Binding-site contacts:
Ligand atom N9 contacts residue TYR79 of chain 1.A at 3.5 Å.
Ligand atom C1 contacts residue ILE217 of chain 1.A at 4.0 Å (hydrophobic).
Ligand atom N8 contacts residue THR222 of chain 1.A at 4.0 Å.
Ligand atom F11 contacts residue ILE302 of chain 1.A at 3.1 Å.
Ligand atom C1 contacts residue ASP219 of chain 1.A at 3.2 Å.
Ligand atom F11 contacts residue ILE300 of chain 1.A at 3.3 Å.
Ligand atom C7 contacts residue ASP35 of chain 1.A at 3.6 Å.
Ligand atom C7 contacts residue ASP219 of chain 1.A at 3.7 Å.
Ligand atom C5 contacts residue TYR79 of chain 1.A at 4.5 Å (hydrophobic).
Ligand atom C10 contacts residue ILE300 of chain 1.A at 4.5 Å (hydrophobic).
Ligand atom C1 contacts residue PHE194 of chain 1.A at 4.1 Å (hydrophobic).
Ligand atom N9 contacts residue ASP35 of chain 1.A at 2.9 Å (salt-bridge).
Ligand atom N8 contacts residue SER38 of chain 1.A at 4.4 Å.
Ligand atom F11 contacts residue ILE304 of chain 1.A at 3.8 Å.
Ligand atom F13 contacts residue ILE302 of chain 1.A at 3.8 Å.
Ligand atom C1 contacts residue GLY37 of chain 1.A at 3.8 Å.
Ligand atom C2 contacts residue PHE194 of chain 1.A at 4.1 Å (hydrophobic).
Ligand atom C10 contacts residue ILE302 of chain 1.A at 4.0 Å (hydrophobic).
Ligand atom N9 contacts residue SER38 of chain 1.A at 3.7 Å.
Ligand atom C2 contacts residue ILE217 of chain 1.A at 3.9 Å (hydrophobic).
Ligand atom C2 contacts residue ASP219 of chain 1.A at 4.1 Å.
Ligand atom N8 contacts residue GLY37 of chain 1.A at 3.5 Å.
Ligand atom C6 contacts residue GLY37 of chain 1.A at 3.7 Å.
Ligand atom C2 contacts residue ILE304 of chain 1.A at 4.4 Å (hydrophobic).
Ligand atom N9 contacts residue GLY37 of chain 1.A at 3.5 Å (h-bond).
Ligand atom N8 contacts residue GLY221 of chain 1.A at 4.2 Å.
Ligand atom N8 contacts residue ASP35 of chain 1.A at 2.8 Å (salt-bridge).
Ligand atom F13 contacts residue PHE194 of chain 1.A at 3.9 Å.
Ligand atom C7 contacts residue GLY37 of chain 1.A at 3.4 Å.
Ligand atom C7 contacts residue SER38 of chain 1.A at 4.4 Å.
Ligand atom C6 contacts residue ASP219 of chain 1.A at 3.8 Å.
Ligand atom N8 contacts residue ASP219 of chain 1.A at 2.8 Å (salt-bridge).

A protein and the small-molecule ligand that binds it are described below.
Small molecule (SMILES): [H]/N=C(\N)c1ccc(C(F)(F)F)cc1

Sequence of chain 1.A:
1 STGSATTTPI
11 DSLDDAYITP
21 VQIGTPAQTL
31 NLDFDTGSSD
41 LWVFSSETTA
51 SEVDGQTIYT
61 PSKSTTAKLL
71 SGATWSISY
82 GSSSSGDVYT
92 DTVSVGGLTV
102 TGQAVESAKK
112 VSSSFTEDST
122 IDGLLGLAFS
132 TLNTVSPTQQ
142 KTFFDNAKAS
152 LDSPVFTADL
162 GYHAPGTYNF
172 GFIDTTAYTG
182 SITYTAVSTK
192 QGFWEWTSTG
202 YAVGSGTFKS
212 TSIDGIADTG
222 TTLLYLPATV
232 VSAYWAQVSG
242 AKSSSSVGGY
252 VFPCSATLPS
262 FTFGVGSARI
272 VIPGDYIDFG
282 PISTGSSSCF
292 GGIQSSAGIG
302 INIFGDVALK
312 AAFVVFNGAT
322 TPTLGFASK